Binding-site contacts:
Ligand atom C4 contacts residue GLN169 of chain 1.A at 4.2 Å.
Ligand atom O5 contacts residue ASN143 of chain 1.A at 2.4 Å (h-bond).
Ligand atom O6 contacts residue LYS173 of chain 1.A at 4.2 Å.
Ligand atom C1 contacts residue GLU123 of chain 1.A at 4.0 Å.
Ligand atom O6 contacts residue VAL124 of chain 1.A at 3.2 Å (h-bond).
Ligand atom N2 contacts residue ASN143 of chain 1.A at 2.9 Å (h-bond).
Ligand atom C2 contacts residue ASN143 of chain 1.A at 2.5 Å.
Ligand atom O7 contacts residue GLU122 of chain 1.A at 3.8 Å.
Ligand atom C5 contacts residue GLN169 of chain 1.A at 4.0 Å.
Ligand atom C1 contacts residue GLU122 of chain 1.A at 3.9 Å.
Ligand atom O5 contacts residue GLU122 of chain 1.A at 4.0 Å.
Ligand atom O3 contacts residue GLN169 of chain 1.A at 4.3 Å.
Ligand atom C4 contacts residue ASN143 of chain 1.A at 4.3 Å.
Ligand atom C1 contacts residue ASN143 of chain 1.A at 1.4 Å.
Ligand atom C1 contacts residue VAL124 of chain 1.A at 4.3 Å (hydrophobic).
Ligand atom O6 contacts residue GLU123 of chain 1.A at 3.6 Å.
Ligand atom C5 contacts residue VAL124 of chain 1.A at 4.2 Å (hydrophobic).
Ligand atom C6 contacts residue VAL124 of chain 1.A at 4.0 Å (hydrophobic).
Ligand atom C7 contacts residue THR144 of chain 1.A at 4.4 Å.
Ligand atom C3 contacts residue GLN169 of chain 1.A at 3.7 Å.
Ligand atom O7 contacts residue ASN143 of chain 1.A at 3.1 Å (h-bond).
Ligand atom C8 contacts residue THR144 of chain 1.A at 4.2 Å.
Ligand atom C5 contacts residue GLU123 of chain 1.A at 4.1 Å.
Ligand atom O5 contacts residue GLU123 of chain 1.A at 3.2 Å.
Ligand atom C3 contacts residue ASN143 of chain 1.A at 3.8 Å.
Ligand atom N2 contacts residue THR144 of chain 1.A at 4.2 Å.
Ligand atom O6 contacts residue GLN169 of chain 1.A at 4.5 Å.
Ligand atom C5 contacts residue ASN143 of chain 1.A at 3.6 Å.
Ligand atom C1 contacts residue GLN169 of chain 1.A at 4.2 Å.
Ligand atom C6 contacts residue GLU123 of chain 1.A at 3.5 Å.
Ligand atom O5 contacts residue VAL124 of chain 1.A at 3.5 Å (h-bond).
Ligand atom O5 contacts residue GLN169 of chain 1.A at 4.5 Å.
Ligand atom C7 contacts residue ASN143 of chain 1.A at 3.3 Å.
Ligand atom O4 contacts residue GLN169 of chain 1.A at 3.8 Å.
Ligand atom O4 contacts residue LYS168 of chain 1.A at 4.2 Å.

A small-molecule ligand and the protein it binds are described below.
Small molecule (SMILES): CC(=O)N[C@@H]1[C@@H](O)[C@H](O)[C@@H](CO)O[C@H]1O

Sequence of chain 1.A:
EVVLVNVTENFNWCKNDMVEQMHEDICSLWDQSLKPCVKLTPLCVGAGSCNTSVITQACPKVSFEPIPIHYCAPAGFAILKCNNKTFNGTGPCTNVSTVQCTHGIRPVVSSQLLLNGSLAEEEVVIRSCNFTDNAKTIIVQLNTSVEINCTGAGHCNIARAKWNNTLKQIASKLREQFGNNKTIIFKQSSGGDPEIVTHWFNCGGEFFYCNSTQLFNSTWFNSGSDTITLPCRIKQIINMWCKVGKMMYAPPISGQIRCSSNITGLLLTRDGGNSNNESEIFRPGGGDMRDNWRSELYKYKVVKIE